Binding-site contacts:
Ligand atom C1 contacts residue ASN62 of chain 1.A at 1.4 Å.
Ligand atom C3 contacts residue ASN62 of chain 1.A at 3.8 Å.
Ligand atom C5 contacts residue ASN62 of chain 1.A at 3.7 Å.
Ligand atom N2 contacts residue ASN62 of chain 1.A at 2.9 Å (h-bond).
Ligand atom C7 contacts residue PRO60 of chain 1.A at 3.7 Å (hydrophobic).
Ligand atom C8 contacts residue PRO59 of chain 1.A at 3.8 Å (hydrophobic).
Ligand atom N2 contacts residue PRO60 of chain 1.A at 3.3 Å (h-bond).
Ligand atom C8 contacts residue ASN55 of chain 1.A at 3.4 Å.
Ligand atom O7 contacts residue ASN62 of chain 1.A at 3.2 Å (h-bond).
Ligand atom C8 contacts residue PRO60 of chain 1.A at 3.4 Å (hydrophobic).
Ligand atom C1 contacts residue PRO60 of chain 1.A at 4.2 Å (hydrophobic).
Ligand atom O3 contacts residue PRO59 of chain 1.A at 3.9 Å.
Ligand atom C2 contacts residue PRO60 of chain 1.A at 4.3 Å (hydrophobic).
Ligand atom C7 contacts residue PRO59 of chain 1.A at 4.4 Å (hydrophobic).
Ligand atom C4 contacts residue ASN62 of chain 1.A at 4.3 Å.
Ligand atom C3 contacts residue PRO59 of chain 1.A at 4.4 Å (hydrophobic).
Ligand atom C2 contacts residue ASN62 of chain 1.A at 2.5 Å.
Ligand atom C8 contacts residue ASN62 of chain 1.A at 4.4 Å.
Ligand atom C7 contacts residue ASN62 of chain 1.A at 3.2 Å.
Ligand atom O5 contacts residue ASN62 of chain 1.A at 2.4 Å (h-bond).
Ligand atom N2 contacts residue PRO59 of chain 1.A at 3.8 Å.

A protein and the small-molecule ligand that binds it are described below.
Small molecule (SMILES): CC(=O)N[C@H]1[C@H](O[C@H]2[C@H](O)[C@@H](NC(C)=O)CO[C@@H]2CO)O[C@H](CO)[C@@H](O[C@@H]2O[C@H](CO)[C@@H](O)[C@H](O)[C@@H]2O)[C@@H]1O

Sequence of chain 1.A:
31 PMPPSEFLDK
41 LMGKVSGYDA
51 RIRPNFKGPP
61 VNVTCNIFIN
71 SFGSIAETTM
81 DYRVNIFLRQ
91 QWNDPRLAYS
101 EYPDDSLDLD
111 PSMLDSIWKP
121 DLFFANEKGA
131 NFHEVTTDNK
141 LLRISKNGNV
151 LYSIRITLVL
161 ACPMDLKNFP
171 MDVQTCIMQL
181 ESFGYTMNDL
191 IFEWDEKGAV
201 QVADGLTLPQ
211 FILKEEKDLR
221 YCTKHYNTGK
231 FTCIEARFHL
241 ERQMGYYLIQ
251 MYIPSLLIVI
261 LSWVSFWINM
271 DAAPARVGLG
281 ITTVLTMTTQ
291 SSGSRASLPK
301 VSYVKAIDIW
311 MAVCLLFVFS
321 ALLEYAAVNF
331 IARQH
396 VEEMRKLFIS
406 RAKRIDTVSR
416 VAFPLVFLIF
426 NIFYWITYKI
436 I